The small molecule below binds the protein below.
Small molecule (SMILES): CC(=O)N[C@@H]1[C@@H](O)[C@H](O)[C@@H](CO)O[C@H]1O

Sequence of chain 1.E:
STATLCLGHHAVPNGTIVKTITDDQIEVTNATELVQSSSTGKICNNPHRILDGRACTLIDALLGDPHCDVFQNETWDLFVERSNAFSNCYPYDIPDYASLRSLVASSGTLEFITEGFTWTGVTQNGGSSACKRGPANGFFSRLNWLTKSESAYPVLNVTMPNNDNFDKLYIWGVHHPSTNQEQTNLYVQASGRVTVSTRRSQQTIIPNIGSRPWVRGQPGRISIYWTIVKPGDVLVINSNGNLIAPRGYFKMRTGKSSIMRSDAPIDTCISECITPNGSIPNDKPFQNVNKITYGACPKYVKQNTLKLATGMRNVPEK

Binding-site contacts:
Ligand atom C5 contacts residue ALA39 of chain 1.E at 4.1 Å (hydrophobic).
Ligand atom C4 contacts residue ALA39 of chain 1.E at 3.6 Å (hydrophobic).
Ligand atom O5 contacts residue THR37 of chain 1.E at 4.3 Å.
Ligand atom C7 contacts residue ALA39 of chain 1.E at 4.4 Å (hydrophobic).
Ligand atom O6 contacts residue THR24 of chain 1.E at 2.8 Å.
Ligand atom C4 contacts residue THR24 of chain 1.E at 4.5 Å.
Ligand atom C4 contacts residue ASN38 of chain 1.E at 4.0 Å.
Ligand atom C7 contacts residue ASN38 of chain 1.E at 4.1 Å.
Ligand atom O7 contacts residue ALA39 of chain 1.E at 4.1 Å.
Ligand atom O7 contacts residue ASN38 of chain 1.E at 4.3 Å.
Ligand atom C6 contacts residue THR24 of chain 1.E at 2.5 Å.
Ligand atom C1 contacts residue ASN38 of chain 1.E at 1.5 Å.
Ligand atom C2 contacts residue ALA39 of chain 1.E at 2.9 Å (hydrophobic).
Ligand atom C1 contacts residue THR24 of chain 1.E at 4.4 Å.
Ligand atom C6 contacts residue ALA39 of chain 1.E at 4.3 Å (hydrophobic).
Ligand atom O3 contacts residue ALA39 of chain 1.E at 4.0 Å.
Ligand atom N2 contacts residue ALA39 of chain 1.E at 4.0 Å.
Ligand atom O5 contacts residue THR24 of chain 1.E at 3.0 Å (h-bond).
Ligand atom C1 contacts residue ALA39 of chain 1.E at 3.2 Å (hydrophobic).
Ligand atom C3 contacts residue ALA39 of chain 1.E at 3.8 Å (hydrophobic).
Ligand atom O6 contacts residue ALA39 of chain 1.E at 3.2 Å (h-bond).
Ligand atom N2 contacts residue ASN38 of chain 1.E at 3.1 Å (h-bond).
Ligand atom C3 contacts residue ASN38 of chain 1.E at 3.8 Å.
Ligand atom C2 contacts residue ASN38 of chain 1.E at 2.5 Å.
Ligand atom C5 contacts residue ASN38 of chain 1.E at 3.7 Å.
Ligand atom C5 contacts residue THR24 of chain 1.E at 3.2 Å.
Ligand atom O5 contacts residue ASN38 of chain 1.E at 2.4 Å (h-bond).
Ligand atom O6 contacts residue ASN38 of chain 1.E at 4.2 Å.
Ligand atom O5 contacts residue ALA39 of chain 1.E at 3.2 Å (h-bond).